Binding-site contacts:
Ligand atom O5 contacts residue ASN280 of chain 1.B at 3.8 Å.
Ligand atom C5 contacts residue ASN282 of chain 1.B at 3.6 Å.
Ligand atom C1 contacts residue ASN282 of chain 1.B at 1.4 Å.
Ligand atom C4 contacts residue ASN282 of chain 1.B at 4.2 Å.
Ligand atom N2 contacts residue ASN282 of chain 1.B at 3.0 Å (h-bond).
Ligand atom O5 contacts residue ASN282 of chain 1.B at 2.3 Å (h-bond).
Ligand atom O6 contacts residue GLU281 of chain 1.B at 3.6 Å.
Ligand atom C6 contacts residue ASN280 of chain 1.B at 4.4 Å.
Ligand atom O6 contacts residue ASN280 of chain 1.B at 3.4 Å (h-bond).
Ligand atom C3 contacts residue ASN282 of chain 1.B at 3.8 Å.
Ligand atom C6 contacts residue GLU281 of chain 1.B at 4.4 Å.
Ligand atom O6 contacts residue ASN282 of chain 1.B at 4.1 Å.
Ligand atom C7 contacts residue ASN282 of chain 1.B at 3.7 Å.
Ligand atom C8 contacts residue ASN282 of chain 1.B at 4.0 Å.
Ligand atom C2 contacts residue ASN282 of chain 1.B at 2.5 Å.

This protein binds this small molecule.
Small molecule (SMILES): CC(=O)N[C@@H]1[C@@H](O)[C@H](O)[C@@H](CO)O[C@H]1O

Sequence of chain 1.B:
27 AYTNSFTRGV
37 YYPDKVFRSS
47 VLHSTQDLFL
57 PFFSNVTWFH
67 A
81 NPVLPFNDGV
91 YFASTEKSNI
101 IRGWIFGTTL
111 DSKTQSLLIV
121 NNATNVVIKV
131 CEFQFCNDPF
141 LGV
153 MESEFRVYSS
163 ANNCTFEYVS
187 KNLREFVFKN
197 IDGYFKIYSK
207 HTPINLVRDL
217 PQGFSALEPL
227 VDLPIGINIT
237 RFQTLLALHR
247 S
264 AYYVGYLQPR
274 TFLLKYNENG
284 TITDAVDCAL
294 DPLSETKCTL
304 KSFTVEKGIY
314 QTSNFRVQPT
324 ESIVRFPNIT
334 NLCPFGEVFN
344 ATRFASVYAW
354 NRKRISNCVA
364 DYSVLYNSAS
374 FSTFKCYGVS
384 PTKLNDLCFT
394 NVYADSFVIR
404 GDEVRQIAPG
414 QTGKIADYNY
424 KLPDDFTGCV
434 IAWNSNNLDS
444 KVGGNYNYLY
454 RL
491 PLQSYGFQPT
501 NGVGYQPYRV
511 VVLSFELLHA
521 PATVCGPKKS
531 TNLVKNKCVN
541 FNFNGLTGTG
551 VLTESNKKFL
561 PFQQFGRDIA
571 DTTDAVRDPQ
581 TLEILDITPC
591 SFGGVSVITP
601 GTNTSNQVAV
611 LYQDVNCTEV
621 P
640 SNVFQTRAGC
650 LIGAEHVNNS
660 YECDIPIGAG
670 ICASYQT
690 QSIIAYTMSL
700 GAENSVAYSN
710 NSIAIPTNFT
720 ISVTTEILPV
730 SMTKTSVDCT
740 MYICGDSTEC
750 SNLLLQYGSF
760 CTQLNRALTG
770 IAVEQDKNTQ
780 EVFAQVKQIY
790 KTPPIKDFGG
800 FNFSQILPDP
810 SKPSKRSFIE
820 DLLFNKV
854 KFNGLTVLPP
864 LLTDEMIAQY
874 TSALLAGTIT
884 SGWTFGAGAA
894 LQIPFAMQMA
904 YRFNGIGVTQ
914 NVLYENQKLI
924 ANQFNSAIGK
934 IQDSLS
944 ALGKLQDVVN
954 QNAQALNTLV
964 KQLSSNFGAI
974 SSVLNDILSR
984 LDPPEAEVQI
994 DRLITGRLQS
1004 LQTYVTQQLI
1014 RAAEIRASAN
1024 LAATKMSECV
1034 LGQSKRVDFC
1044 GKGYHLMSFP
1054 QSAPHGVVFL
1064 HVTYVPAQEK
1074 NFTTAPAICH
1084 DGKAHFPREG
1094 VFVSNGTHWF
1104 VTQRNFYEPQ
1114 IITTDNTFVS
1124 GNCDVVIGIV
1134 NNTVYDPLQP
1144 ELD